Sequence of chain 1.A:
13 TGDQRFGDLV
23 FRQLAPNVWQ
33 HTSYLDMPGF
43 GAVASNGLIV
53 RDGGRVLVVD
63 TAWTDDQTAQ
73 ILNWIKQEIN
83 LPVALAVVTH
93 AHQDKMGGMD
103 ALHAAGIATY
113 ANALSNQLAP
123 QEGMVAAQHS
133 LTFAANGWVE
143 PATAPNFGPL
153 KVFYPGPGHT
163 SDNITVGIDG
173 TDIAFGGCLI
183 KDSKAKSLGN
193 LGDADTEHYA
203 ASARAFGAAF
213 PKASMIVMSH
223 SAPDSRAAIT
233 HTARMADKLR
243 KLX

Binding-site contacts:
Ligand atom NAN contacts residue HIS222 of chain 1.A at 2.9 Å (h-bond).
Ligand atom CB contacts residue VAL45 of chain 1.A at 3.4 Å (hydrophobic).
Ligand atom OAE contacts residue ASN192 of chain 1.A at 3.2 Å (h-bond).
Ligand atom OAF contacts residue ZN1 of chain 1.D at 2.7 Å.
Ligand atom CAZ contacts residue ASP96 of chain 1.A at 3.7 Å.
Ligand atom CAS contacts residue ZN1 of chain 1.D at 2.9 Å.
Ligand atom OAF contacts residue HIS94 of chain 1.A at 3.2 Å (h-bond).
Ligand atom OAF contacts residue HIS161 of chain 1.A at 3.1 Å (h-bond).
Ligand atom OAH contacts residue LYS183 of chain 1.A at 3.1 Å (salt-bridge).
Ligand atom CAQ contacts residue HIS161 of chain 1.A at 3.7 Å.
Ligand atom SAO contacts residue ASN192 of chain 1.A at 3.7 Å.
Ligand atom OAF contacts residue ZN1 of chain 1.E at 2.0 Å.
Ligand atom CAP contacts residue HIS161 of chain 1.A at 3.6 Å.
Ligand atom CAQ contacts residue ZN1 of chain 1.D at 3.6 Å.
Ligand atom OAE contacts residue HIS161 of chain 1.A at 3.5 Å.
Ligand atom OAI contacts residue ASN192 of chain 1.A at 2.5 Å (h-bond).
Ligand atom OAH contacts residue CYS180 of chain 1.A at 3.0 Å.
Ligand atom CAP contacts residue HIS222 of chain 1.A at 3.2 Å.
Ligand atom CAU contacts residue HIS94 of chain 1.A at 3.8 Å.
Ligand atom CAZ contacts residue ZN1 of chain 1.D at 3.3 Å.
Ligand atom CAQ contacts residue ASN192 of chain 1.A at 3.6 Å.
Ligand atom CAS contacts residue HIS222 of chain 1.A at 3.1 Å.
Ligand atom OAH contacts residue ZN1 of chain 1.D at 2.2 Å.
Ligand atom OAF contacts residue ASP96 of chain 1.A at 3.5 Å (salt-bridge).
Ligand atom CAP contacts residue LYS183 of chain 1.A at 3.3 Å.
Ligand atom NAN contacts residue ZN1 of chain 1.D at 2.1 Å.
Ligand atom OAI contacts residue HIS161 of chain 1.A at 3.3 Å.
Ligand atom OAI contacts residue HIS94 of chain 1.A at 3.0 Å (h-bond).
Ligand atom OAH contacts residue HIS161 of chain 1.A at 3.7 Å.
Ligand atom CAQ contacts residue ZN1 of chain 1.E at 2.8 Å.
Ligand atom OAJ contacts residue ASP96 of chain 1.A at 2.6 Å (salt-bridge).
Ligand atom OAJ contacts residue HIS94 of chain 1.A at 3.6 Å.
Ligand atom OAJ contacts residue TRP65 of chain 1.A at 3.8 Å.
Ligand atom OAH contacts residue HIS222 of chain 1.A at 2.5 Å (h-bond).
Ligand atom OAI contacts residue ZN1 of chain 1.E at 3.0 Å.
Ligand atom CAP contacts residue ZN1 of chain 1.D at 3.0 Å.
Ligand atom NAN contacts residue ASP96 of chain 1.A at 3.2 Å (salt-bridge).
Ligand atom OAE contacts residue LYS183 of chain 1.A at 2.8 Å (salt-bridge).
Ligand atom OAF contacts residue HIS92 of chain 1.A at 3.8 Å.
Ligand atom CAQ contacts residue HIS94 of chain 1.A at 3.2 Å.

A small-molecule ligand and the protein it binds are described below.
Small molecule (SMILES): C[C@@H](O)[C@@H](C(=O)O)[C@@H]1NC(C(=O)O)=C(S[C@@H]2CN[C@H](C(=O)N(C)C)C2)[C@@H]1C